Sequence of chain 1.C:
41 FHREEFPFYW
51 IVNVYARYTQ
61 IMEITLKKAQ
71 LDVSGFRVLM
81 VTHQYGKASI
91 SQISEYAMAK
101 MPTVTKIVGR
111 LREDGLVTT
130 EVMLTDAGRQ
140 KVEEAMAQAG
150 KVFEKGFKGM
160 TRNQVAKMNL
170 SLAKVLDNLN

Sequence of chain 1.B:
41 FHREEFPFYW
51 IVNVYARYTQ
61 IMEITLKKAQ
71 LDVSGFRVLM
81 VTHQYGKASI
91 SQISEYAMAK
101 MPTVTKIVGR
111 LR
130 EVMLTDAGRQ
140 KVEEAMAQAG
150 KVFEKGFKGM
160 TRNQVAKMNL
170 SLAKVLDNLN

Binding-site contacts:
Ligand atom O3 contacts residue TYR49 of chain 1.C at 4.2 Å.
Ligand atom N contacts residue ARG77 of chain 1.B at 3.8 Å.
Ligand atom C3 contacts residue PHE41 of chain 1.C at 4.2 Å (hydrophobic).
Ligand atom O2 contacts residue VAL52 of chain 1.C at 4.2 Å.
Ligand atom C7 contacts residue ARG77 of chain 1.B at 3.7 Å.
Ligand atom O3 contacts residue TYR58 of chain 1.B at 2.7 Å (h-bond).
Ligand atom C4 contacts residue MET80 of chain 1.B at 3.6 Å (hydrophobic).
Ligand atom C4 contacts residue PHE41 of chain 1.C at 3.6 Å (hydrophobic).
Ligand atom C4 contacts residue ARG77 of chain 1.B at 3.5 Å.
Ligand atom C contacts residue PHE41 of chain 1.C at 3.8 Å (hydrophobic).
Ligand atom C3 contacts residue PHE76 of chain 1.B at 4.0 Å (hydrophobic).
Ligand atom C18 contacts residue VAL52 of chain 1.C at 4.0 Å (hydrophobic).
Ligand atom N contacts residue TYR49 of chain 1.C at 3.9 Å.
Ligand atom C18 contacts residue ARG77 of chain 1.B at 3.9 Å.
Ligand atom C8 contacts residue ARG77 of chain 1.B at 4.0 Å.
Ligand atom C contacts residue ARG77 of chain 1.B at 3.6 Å.
Ligand atom N contacts residue TYR96 of chain 1.B at 3.0 Å (h-bond).
Ligand atom C3 contacts residue ARG77 of chain 1.B at 4.0 Å.
Ligand atom C contacts residue TYR96 of chain 1.B at 3.6 Å (hydrophobic).
Ligand atom O2 contacts residue TYR58 of chain 1.B at 3.3 Å (h-bond).
Ligand atom C8 contacts residue TYR96 of chain 1.B at 4.1 Å (hydrophobic).
Ligand atom O2 contacts residue ARG77 of chain 1.B at 3.0 Å (salt-bridge).
Ligand atom C5 contacts residue ARG77 of chain 1.B at 3.9 Å.
Ligand atom C2 contacts residue PHE46 of chain 1.C at 3.9 Å (hydrophobic).
Ligand atom C2 contacts residue ARG77 of chain 1.B at 4.1 Å.
Ligand atom C3 contacts residue PHE46 of chain 1.C at 4.0 Å (hydrophobic).
Ligand atom C17 contacts residue VAL52 of chain 1.C at 3.9 Å (hydrophobic).
Ligand atom C18 contacts residue TYR58 of chain 1.B at 3.5 Å (hydrophobic).
Ligand atom C17 contacts residue TYR49 of chain 1.C at 3.6 Å (hydrophobic).
Ligand atom C17 contacts residue PHE48 of chain 1.C at 4.0 Å (hydrophobic).
Ligand atom C17 contacts residue ARG77 of chain 1.B at 4.1 Å.
Ligand atom C8 contacts residue TYR49 of chain 1.C at 3.5 Å (hydrophobic).
Ligand atom C8 contacts residue VAL52 of chain 1.C at 4.0 Å (hydrophobic).
Ligand atom C3 contacts residue MET80 of chain 1.B at 3.7 Å (hydrophobic).
Ligand atom O3 contacts residue PHE48 of chain 1.C at 3.5 Å.
Ligand atom C1 contacts residue ARG77 of chain 1.B at 3.7 Å.
Ligand atom C5 contacts residue TYR96 of chain 1.B at 3.7 Å (hydrophobic).
Ligand atom C2 contacts residue PHE76 of chain 1.B at 4.2 Å (hydrophobic).
Ligand atom C7 contacts residue TYR49 of chain 1.C at 4.1 Å (hydrophobic).
Ligand atom C5 contacts residue PHE41 of chain 1.C at 3.4 Å (hydrophobic).

A protein and the small-molecule ligand that binds it are described below.
Small molecule (SMILES): O=C(O)Cc1c[nH]c2ccccc12